The protein below binds the small molecule below.
Small molecule (SMILES): CC(=O)N[C@@H]1[C@@H](O)[C@H](O)[C@@H](CO)O[C@H]1O

Binding-site contacts:
Ligand atom C3 contacts residue ASN61 of chain 1.C at 3.8 Å.
Ligand atom C1 contacts residue THR63 of chain 1.C at 3.3 Å.
Ligand atom C6 contacts residue THR63 of chain 1.C at 3.8 Å.
Ligand atom C1 contacts residue ASN61 of chain 1.C at 1.4 Å.
Ligand atom C7 contacts residue ASN61 of chain 1.C at 3.5 Å.
Ligand atom O7 contacts residue ASN61 of chain 1.C at 3.2 Å (h-bond).
Ligand atom O6 contacts residue THR63 of chain 1.C at 4.5 Å.
Ligand atom O5 contacts residue THR63 of chain 1.C at 3.1 Å (h-bond).
Ligand atom O5 contacts residue ASN61 of chain 1.C at 2.4 Å (h-bond).
Ligand atom C4 contacts residue ASN61 of chain 1.C at 4.2 Å.
Ligand atom N2 contacts residue ASN61 of chain 1.C at 2.9 Å (h-bond).
Ligand atom C5 contacts residue ASN61 of chain 1.C at 3.7 Å.
Ligand atom C5 contacts residue THR63 of chain 1.C at 3.3 Å.
Ligand atom C2 contacts residue ASN61 of chain 1.C at 2.4 Å.

Sequence of chain 1.C:
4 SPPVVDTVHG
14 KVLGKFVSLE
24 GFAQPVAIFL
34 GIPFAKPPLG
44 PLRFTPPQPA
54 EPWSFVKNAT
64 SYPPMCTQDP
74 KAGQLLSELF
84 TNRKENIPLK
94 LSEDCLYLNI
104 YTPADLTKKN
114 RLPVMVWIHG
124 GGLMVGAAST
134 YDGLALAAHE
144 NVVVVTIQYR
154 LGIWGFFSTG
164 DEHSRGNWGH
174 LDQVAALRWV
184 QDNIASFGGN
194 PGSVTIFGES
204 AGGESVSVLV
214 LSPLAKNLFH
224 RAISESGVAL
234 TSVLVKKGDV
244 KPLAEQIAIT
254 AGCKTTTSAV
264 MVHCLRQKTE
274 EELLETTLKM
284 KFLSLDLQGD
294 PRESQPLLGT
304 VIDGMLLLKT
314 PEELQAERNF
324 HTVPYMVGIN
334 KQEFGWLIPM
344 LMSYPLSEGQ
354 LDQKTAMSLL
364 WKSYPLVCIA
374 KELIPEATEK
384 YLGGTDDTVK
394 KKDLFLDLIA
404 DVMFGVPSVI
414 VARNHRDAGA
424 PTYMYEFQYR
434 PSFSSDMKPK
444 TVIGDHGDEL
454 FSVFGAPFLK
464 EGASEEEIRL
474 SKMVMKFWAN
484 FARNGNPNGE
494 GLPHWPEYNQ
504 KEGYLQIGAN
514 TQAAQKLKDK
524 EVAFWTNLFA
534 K